Sequence of chain 1.F:
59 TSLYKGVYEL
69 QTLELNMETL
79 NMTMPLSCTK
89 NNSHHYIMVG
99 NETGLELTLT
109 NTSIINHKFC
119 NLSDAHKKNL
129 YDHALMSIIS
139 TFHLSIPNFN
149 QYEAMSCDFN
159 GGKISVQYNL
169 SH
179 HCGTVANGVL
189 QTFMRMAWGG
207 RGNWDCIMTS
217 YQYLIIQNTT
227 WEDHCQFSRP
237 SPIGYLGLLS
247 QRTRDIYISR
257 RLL

This small molecule binds to this protein.
Small molecule (SMILES): CC(=O)N[C@H]1[C@H](O[C@H]2[C@H](O)[C@@H](NC(C)=O)CO[C@@H]2CO)O[C@H](CO)[C@@H](O)[C@@H]1O

Sequence of chain 1.C:
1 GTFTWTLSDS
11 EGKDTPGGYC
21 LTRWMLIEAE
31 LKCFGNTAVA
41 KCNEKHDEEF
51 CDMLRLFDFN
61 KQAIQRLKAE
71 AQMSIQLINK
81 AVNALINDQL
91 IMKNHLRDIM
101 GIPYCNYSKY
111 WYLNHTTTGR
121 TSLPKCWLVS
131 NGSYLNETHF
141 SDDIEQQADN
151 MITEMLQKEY

Binding-site contacts:
Ligand atom O5 contacts residue GLU76 of chain 1.F at 3.6 Å (salt-bridge).
Ligand atom N2 contacts residue ASN79 of chain 1.F at 2.9 Å (h-bond).
Ligand atom C1 contacts residue ASN79 of chain 1.F at 1.4 Å.
Ligand atom C7 contacts residue ASN79 of chain 1.F at 4.0 Å.
Ligand atom C6 contacts residue TRP24 of chain 1.C at 4.0 Å (hydrophobic).
Ligand atom O6 contacts residue TRP24 of chain 1.C at 3.9 Å.
Ligand atom C1 contacts residue MET80 of chain 1.F at 4.2 Å (hydrophobic).
Ligand atom C4 contacts residue ASN79 of chain 1.F at 4.3 Å.
Ligand atom C8 contacts residue ILE64 of chain 1.C at 4.4 Å (hydrophobic).
Ligand atom N2 contacts residue TRP24 of chain 1.C at 3.6 Å.
Ligand atom C4 contacts residue TRP24 of chain 1.C at 4.1 Å (hydrophobic).
Ligand atom C8 contacts residue ASN99 of chain 1.F at 3.6 Å.
Ligand atom C3 contacts residue TRP24 of chain 1.C at 3.4 Å (hydrophobic).
Ligand atom C2 contacts residue NAG1 of chain 1.AA at 4.1 Å.
Ligand atom C5 contacts residue ASN79 of chain 1.F at 3.6 Å.
Ligand atom O4 contacts residue TRP24 of chain 1.C at 4.3 Å.
Ligand atom C1 contacts residue GLU76 of chain 1.F at 3.9 Å.
Ligand atom N2 contacts residue ASN99 of chain 1.F at 3.7 Å.
Ligand atom C1 contacts residue TRP24 of chain 1.C at 3.4 Å (hydrophobic).
Ligand atom C6 contacts residue ASN79 of chain 1.F at 4.2 Å.
Ligand atom C1 contacts residue NAG1 of chain 1.AA at 4.4 Å.
Ligand atom C2 contacts residue TRP24 of chain 1.C at 3.6 Å (hydrophobic).
Ligand atom C8 contacts residue TRP227 of chain 1.F at 3.5 Å (hydrophobic).
Ligand atom C7 contacts residue TRP227 of chain 1.F at 4.3 Å (hydrophobic).
Ligand atom O7 contacts residue TRP227 of chain 1.F at 4.4 Å.
Ligand atom O6 contacts residue THR77 of chain 1.F at 3.7 Å.
Ligand atom O5 contacts residue TRP24 of chain 1.C at 4.1 Å.
Ligand atom O6 contacts residue GLU76 of chain 1.F at 4.3 Å.
Ligand atom O6 contacts residue ASN79 of chain 1.F at 4.3 Å.
Ligand atom C7 contacts residue ASN99 of chain 1.F at 4.2 Å.
Ligand atom N2 contacts residue NAG1 of chain 1.AA at 4.3 Å.
Ligand atom C7 contacts residue NAG1 of chain 1.AA at 3.7 Å.
Ligand atom C5 contacts residue MET80 of chain 1.F at 4.4 Å (hydrophobic).
Ligand atom C3 contacts residue ASN79 of chain 1.F at 3.8 Å.
Ligand atom O7 contacts residue NAG1 of chain 1.AA at 2.6 Å (h-bond).
Ligand atom C2 contacts residue ASN79 of chain 1.F at 2.5 Å.
Ligand atom C5 contacts residue TRP24 of chain 1.C at 3.9 Å (hydrophobic).
Ligand atom O5 contacts residue ASN79 of chain 1.F at 2.4 Å (h-bond).
Ligand atom O3 contacts residue TRP24 of chain 1.C at 4.4 Å.
Ligand atom O4 contacts residue NAG1 of chain 1.AA at 3.7 Å.